Sequence of chain 1.H:
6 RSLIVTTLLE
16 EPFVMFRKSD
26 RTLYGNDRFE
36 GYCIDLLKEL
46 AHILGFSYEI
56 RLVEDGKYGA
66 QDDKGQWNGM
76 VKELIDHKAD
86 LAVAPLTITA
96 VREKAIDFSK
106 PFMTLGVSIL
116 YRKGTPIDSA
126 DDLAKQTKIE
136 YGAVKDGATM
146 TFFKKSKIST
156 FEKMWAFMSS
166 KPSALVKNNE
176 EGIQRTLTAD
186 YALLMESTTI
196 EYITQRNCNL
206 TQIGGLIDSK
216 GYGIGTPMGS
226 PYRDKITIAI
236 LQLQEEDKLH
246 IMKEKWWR

Binding-site contacts:
Ligand atom O contacts residue PRO90 of chain 1.H at 3.6 Å (h-bond).
Ligand atom OXT contacts residue ALA143 of chain 1.H at 3.1 Å (h-bond).
Ligand atom N contacts residue THR92 of chain 1.H at 3.1 Å (h-bond).
Ligand atom OD1 contacts residue ALA143 of chain 1.H at 3.2 Å (h-bond).
Ligand atom CA contacts residue THR92 of chain 1.H at 3.2 Å.
Ligand atom CD contacts residue TYR63 of chain 1.H at 3.8 Å (hydrophobic).
Ligand atom OD2 contacts residue THR144 of chain 1.H at 2.4 Å (h-bond).
Ligand atom C contacts residue ALA143 of chain 1.H at 3.7 Å (hydrophobic).
Ligand atom CB contacts residue GLU191 of chain 1.H at 4.1 Å.
Ligand atom CG contacts residue TYR63 of chain 1.H at 3.6 Å (hydrophobic).
Ligand atom O contacts residue LEU91 of chain 1.H at 3.9 Å.
Ligand atom CD1 contacts residue GLU15 of chain 1.H at 3.4 Å.
Ligand atom CG2 contacts residue TYR63 of chain 1.H at 3.3 Å (hydrophobic).
Ligand atom OD1 contacts residue THR144 of chain 1.H at 3.1 Å (h-bond).
Ligand atom C contacts residue THR92 of chain 1.H at 3.4 Å.
Ligand atom OXT contacts residue TYR63 of chain 1.H at 4.0 Å.
Ligand atom O contacts residue ALA143 of chain 1.H at 4.1 Å.
Ligand atom OD2 contacts residue GLU191 of chain 1.H at 3.6 Å.
Ligand atom CA contacts residue GLU191 of chain 1.H at 3.3 Å.
Ligand atom O contacts residue TYR63 of chain 1.H at 4.2 Å.
Ligand atom CD contacts residue PRO90 of chain 1.H at 3.2 Å (hydrophobic).
Ligand atom N contacts residue TYR217 of chain 1.H at 3.9 Å.
Ligand atom CG1 contacts residue GLU191 of chain 1.H at 3.7 Å.
Ligand atom CD1 contacts residue TYR63 of chain 1.H at 3.4 Å (hydrophobic).
Ligand atom N contacts residue GLU191 of chain 1.H at 3.1 Å (salt-bridge).
Ligand atom OXT contacts residue GLY142 of chain 1.H at 3.9 Å.
Ligand atom CD contacts residue GLU191 of chain 1.H at 3.7 Å.
Ligand atom C contacts residue ARG97 of chain 1.H at 3.3 Å.
Ligand atom CA contacts residue PRO90 of chain 1.H at 4.1 Å (hydrophobic).
Ligand atom CD2 contacts residue VAL139 of chain 1.H at 3.8 Å (hydrophobic).
Ligand atom OD1 contacts residue GLY142 of chain 1.H at 3.6 Å.
Ligand atom CB1 contacts residue GLU191 of chain 1.H at 3.5 Å.
Ligand atom CD2 contacts residue TYR63 of chain 1.H at 3.7 Å (hydrophobic).
Ligand atom O contacts residue ARG97 of chain 1.H at 2.6 Å (salt-bridge).
Ligand atom CA contacts residue ALA143 of chain 1.H at 4.1 Å (hydrophobic).
Ligand atom O contacts residue THR92 of chain 1.H at 2.9 Å (h-bond).
Ligand atom OXT contacts residue ARG97 of chain 1.H at 2.8 Å (salt-bridge).
Ligand atom CG1 contacts residue THR144 of chain 1.H at 3.2 Å.
Ligand atom CD1 contacts residue ASN174 of chain 1.H at 3.4 Å.
Ligand atom N contacts residue PRO90 of chain 1.H at 2.8 Å (h-bond).

A small-molecule ligand and the protein it binds are described below.
Small molecule (SMILES): C=C(C)[C@H]1CN[C@H](C(=O)O)[C@H]1CC(=O)O